Sequence of chain 1.A:
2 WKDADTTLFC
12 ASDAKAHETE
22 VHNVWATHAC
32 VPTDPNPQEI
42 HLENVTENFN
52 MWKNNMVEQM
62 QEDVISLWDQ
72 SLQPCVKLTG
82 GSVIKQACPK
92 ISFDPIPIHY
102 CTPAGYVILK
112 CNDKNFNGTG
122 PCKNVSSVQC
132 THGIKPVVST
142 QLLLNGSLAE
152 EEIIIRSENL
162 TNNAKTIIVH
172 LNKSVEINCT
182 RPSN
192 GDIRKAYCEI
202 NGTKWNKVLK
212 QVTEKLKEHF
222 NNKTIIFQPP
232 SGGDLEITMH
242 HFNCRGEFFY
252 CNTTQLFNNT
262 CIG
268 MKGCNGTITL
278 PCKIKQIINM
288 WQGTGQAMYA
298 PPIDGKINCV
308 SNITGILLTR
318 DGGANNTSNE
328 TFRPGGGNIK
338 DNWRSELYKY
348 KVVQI

This protein binds this small molecule.
Small molecule (SMILES): CC(=O)N[C@@H]1[C@@H](O)[C@H](O)[C@@H](CO)O[C@H]1O

Binding-site contacts:
Ligand atom C3 contacts residue THR120 of chain 1.A at 3.6 Å.
Ligand atom C2 contacts residue ASN118 of chain 1.A at 2.5 Å.
Ligand atom C5 contacts residue THR120 of chain 1.A at 4.4 Å.
Ligand atom C8 contacts residue SER158 of chain 1.A at 3.2 Å.
Ligand atom C8 contacts residue THR120 of chain 1.A at 3.9 Å.
Ligand atom C1 contacts residue THR120 of chain 1.A at 3.3 Å.
Ligand atom C8 contacts residue ASN160 of chain 1.A at 3.6 Å.
Ligand atom O7 contacts residue ASN118 of chain 1.A at 3.7 Å.
Ligand atom C7 contacts residue ASN160 of chain 1.A at 4.3 Å.
Ligand atom C1 contacts residue ASN118 of chain 1.A at 1.4 Å.
Ligand atom N2 contacts residue THR120 of chain 1.A at 3.1 Å (h-bond).
Ligand atom C3 contacts residue ASN118 of chain 1.A at 3.8 Å.
Ligand atom O5 contacts residue THR120 of chain 1.A at 4.3 Å.
Ligand atom C7 contacts residue THR120 of chain 1.A at 4.2 Å.
Ligand atom O5 contacts residue ASN118 of chain 1.A at 2.4 Å (h-bond).
Ligand atom C8 contacts residue GLU159 of chain 1.A at 3.3 Å.
Ligand atom C2 contacts residue THR120 of chain 1.A at 3.5 Å.
Ligand atom N2 contacts residue ASN118 of chain 1.A at 2.9 Å (h-bond).
Ligand atom C4 contacts residue ASN118 of chain 1.A at 4.2 Å.
Ligand atom C7 contacts residue ASN118 of chain 1.A at 3.5 Å.
Ligand atom O7 contacts residue ASN160 of chain 1.A at 3.7 Å.
Ligand atom C5 contacts residue ASN118 of chain 1.A at 3.6 Å.
Ligand atom C7 contacts residue SER158 of chain 1.A at 4.3 Å.